Sequence of chain 1.B:
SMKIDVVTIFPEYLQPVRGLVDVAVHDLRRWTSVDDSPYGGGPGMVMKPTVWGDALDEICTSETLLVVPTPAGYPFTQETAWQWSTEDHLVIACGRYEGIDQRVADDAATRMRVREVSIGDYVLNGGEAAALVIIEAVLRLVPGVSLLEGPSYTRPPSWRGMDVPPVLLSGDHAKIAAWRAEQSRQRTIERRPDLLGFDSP

The protein below binds the small molecule below.
Small molecule (SMILES): N#Cc1c(N)n[nH]c1-c1ccc2c(Cl)cn(Cc3cccnc3)c2c1

Sequence of chain 1.A:
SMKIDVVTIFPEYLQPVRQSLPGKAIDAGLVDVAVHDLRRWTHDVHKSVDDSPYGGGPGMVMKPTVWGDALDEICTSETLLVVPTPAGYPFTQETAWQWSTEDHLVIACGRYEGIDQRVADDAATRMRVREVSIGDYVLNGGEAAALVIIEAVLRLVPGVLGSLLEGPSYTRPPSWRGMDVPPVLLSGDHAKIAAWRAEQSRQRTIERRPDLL

Binding-site contacts:
Ligand atom N16 contacts residue LEU140 of chain 1.A at 2.9 Å (h-bond).
Ligand atom N22 contacts residue SER134 of chain 1.A at 3.5 Å.
Ligand atom C05 contacts residue TYR113 of chain 1.A at 3.1 Å (hydrophobic).
Ligand atom N17 contacts residue LEU140 of chain 1.A at 3.3 Å (h-bond).
Ligand atom N17 contacts residue TYR138 of chain 1.A at 2.6 Å (h-bond).
Ligand atom N10 contacts residue VAL139 of chain 1.A at 3.6 Å.
Ligand atom N22 contacts residue VAL133 of chain 1.A at 3.3 Å (h-bond).
Ligand atom N17 contacts residue VAL139 of chain 1.A at 3.6 Å.
Ligand atom N04 contacts residue ASN141 of chain 1.A at 3.6 Å (h-bond).
Ligand atom N19 contacts residue TYR138 of chain 1.A at 3.4 Å (h-bond).
Ligand atom N19 contacts residue ILE135 of chain 1.A at 3.6 Å.
Ligand atom C07 contacts residue TYR113 of chain 1.A at 3.3 Å (hydrophobic).
Ligand atom C05 contacts residue ASN141 of chain 1.A at 3.3 Å.
Ligand atom N22 contacts residue ILE135 of chain 1.A at 3.5 Å (h-bond).
Ligand atom C13 contacts residue PRO87 of chain 1.A at 3.5 Å (hydrophobic).
Ligand atom C11 contacts residue VAL139 of chain 1.A at 3.5 Å (hydrophobic).
Ligand atom N16 contacts residue TYR138 of chain 1.A at 3.7 Å.
Ligand atom C23 contacts residue PRO85 of chain 1.A at 3.6 Å (hydrophobic).
Ligand atom C12 contacts residue GLY142 of chain 1.A at 3.6 Å.
Ligand atom CL1 contacts residue ARG112 of chain 1.A at 3.5 Å.
Ligand atom C23 contacts residue PRO87 of chain 1.A at 3.5 Å (hydrophobic).
Ligand atom N04 contacts residue TYR113 of chain 1.A at 3.5 Å (h-bond).
Ligand atom C14 contacts residue PRO87 of chain 1.A at 3.4 Å (hydrophobic).
Ligand atom C24 contacts residue THR86 of chain 1.A at 3.5 Å.
Ligand atom N22 contacts residue THR86 of chain 1.A at 3.5 Å (h-bond).
Ligand atom N19 contacts residue GLY136 of chain 1.A at 3.0 Å (h-bond).
Ligand atom C24 contacts residue PRO85 of chain 1.A at 3.1 Å (hydrophobic).
Ligand atom C23 contacts residue THR86 of chain 1.A at 3.4 Å.
Ligand atom C08 contacts residue GLU114 of chain 1.A at 3.6 Å.
Ligand atom C03 contacts residue TYR113 of chain 1.A at 3.1 Å (hydrophobic).
Ligand atom C07 contacts residue GLU114 of chain 1.A at 3.7 Å.
Ligand atom CL1 contacts residue GLY111 of chain 1.A at 3.1 Å.
Ligand atom C18 contacts residue TYR138 of chain 1.A at 3.3 Å (hydrophobic).
Ligand atom N19 contacts residue SER134 of chain 1.A at 3.1 Å (h-bond).
Ligand atom N22 contacts residue ALA146 of chain 1.A at 3.5 Å.
Ligand atom C03 contacts residue ARG112 of chain 1.A at 3.6 Å.
Ligand atom C06 contacts residue TYR113 of chain 1.A at 3.4 Å (hydrophobic).
Ligand atom C13 contacts residue LEU140 of chain 1.A at 3.6 Å (hydrophobic).
Ligand atom C05 contacts residue LEU140 of chain 1.A at 3.3 Å (hydrophobic).
Ligand atom C11 contacts residue LEU140 of chain 1.A at 3.6 Å (hydrophobic).